Sequence of chain 1.B:
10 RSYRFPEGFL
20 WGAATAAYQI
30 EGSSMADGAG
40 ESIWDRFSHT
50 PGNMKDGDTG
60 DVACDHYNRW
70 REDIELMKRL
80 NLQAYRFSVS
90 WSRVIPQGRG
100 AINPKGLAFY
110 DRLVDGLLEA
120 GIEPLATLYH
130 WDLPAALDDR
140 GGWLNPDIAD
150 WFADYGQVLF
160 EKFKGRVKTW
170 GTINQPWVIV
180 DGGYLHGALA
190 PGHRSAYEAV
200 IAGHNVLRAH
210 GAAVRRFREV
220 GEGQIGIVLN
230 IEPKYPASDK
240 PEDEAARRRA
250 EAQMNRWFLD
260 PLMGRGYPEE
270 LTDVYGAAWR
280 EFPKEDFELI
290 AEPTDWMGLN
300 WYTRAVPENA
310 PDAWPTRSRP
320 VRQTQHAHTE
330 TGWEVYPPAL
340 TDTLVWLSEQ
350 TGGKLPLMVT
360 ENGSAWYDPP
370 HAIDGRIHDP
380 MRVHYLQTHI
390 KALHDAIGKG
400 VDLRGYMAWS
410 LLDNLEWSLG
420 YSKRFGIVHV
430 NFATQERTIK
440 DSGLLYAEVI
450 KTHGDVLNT

The small molecule below binds the protein below.
Small molecule (SMILES): OC[C@H]1O[C@@H](O)[C@H](O)[C@@H](O)[C@@H]1O

Binding-site contacts:
Ligand atom C2 contacts residue GLU360 of chain 1.B at 3.0 Å.
Ligand atom O5 contacts residue GLU360 of chain 1.B at 3.4 Å (salt-bridge).
Ligand atom O6 contacts residue GLU415 of chain 1.B at 2.6 Å (salt-bridge).
Ligand atom C3 contacts residue HIS129 of chain 1.B at 3.8 Å.
Ligand atom C4 contacts residue TRP408 of chain 1.B at 3.9 Å (hydrophobic).
Ligand atom C3 contacts residue GLN28 of chain 1.B at 3.8 Å.
Ligand atom O1 contacts residue TYR301 of chain 1.B at 3.8 Å.
Ligand atom O3 contacts residue TRP408 of chain 1.B at 3.7 Å.
Ligand atom C3 contacts residue TRP408 of chain 1.B at 3.6 Å (hydrophobic).
Ligand atom O4 contacts residue TRP408 of chain 1.B at 3.2 Å.
Ligand atom O4 contacts residue TRP416 of chain 1.B at 3.8 Å.
Ligand atom O1 contacts residue GLN174 of chain 1.B at 1.6 Å (h-bond).
Ligand atom O2 contacts residue HIS129 of chain 1.B at 3.0 Å (h-bond).
Ligand atom C2 contacts residue GLN174 of chain 1.B at 3.3 Å.
Ligand atom O3 contacts residue TRP416 of chain 1.B at 3.0 Å (h-bond).
Ligand atom C1 contacts residue TYR301 of chain 1.B at 3.4 Å (hydrophobic).
Ligand atom O5 contacts residue GLN174 of chain 1.B at 3.9 Å.
Ligand atom C1 contacts residue GLN174 of chain 1.B at 2.9 Å.
Ligand atom O3 contacts residue HIS129 of chain 1.B at 2.9 Å (h-bond).
Ligand atom C6 contacts residue PHE424 of chain 1.B at 3.8 Å (hydrophobic).
Ligand atom O3 contacts residue GLN28 of chain 1.B at 2.6 Å (h-bond).
Ligand atom O4 contacts residue GLU415 of chain 1.B at 2.5 Å (salt-bridge).
Ligand atom C6 contacts residue GLU415 of chain 1.B at 3.3 Å.
Ligand atom O5 contacts residue TYR301 of chain 1.B at 3.4 Å (h-bond).
Ligand atom O1 contacts residue ASN299 of chain 1.B at 3.3 Å (h-bond).
Ligand atom C2 contacts residue HIS129 of chain 1.B at 3.8 Å.
Ligand atom C4 contacts residue GLU415 of chain 1.B at 3.6 Å.
Ligand atom C1 contacts residue GLU360 of chain 1.B at 2.4 Å.
Ligand atom O2 contacts residue GLU360 of chain 1.B at 2.5 Å (salt-bridge).
Ligand atom O2 contacts residue GLN174 of chain 1.B at 3.1 Å (h-bond).
Ligand atom C5 contacts residue GLU360 of chain 1.B at 3.7 Å.
Ligand atom C5 contacts residue TRP408 of chain 1.B at 3.9 Å (hydrophobic).
Ligand atom C6 contacts residue TRP332 of chain 1.B at 3.9 Å (hydrophobic).
Ligand atom O2 contacts residue ASN173 of chain 1.B at 2.9 Å (h-bond).
Ligand atom O6 contacts residue TRP332 of chain 1.B at 3.4 Å.
Ligand atom O2 contacts residue ASN299 of chain 1.B at 3.6 Å.
Ligand atom C5 contacts residue TYR301 of chain 1.B at 3.3 Å (hydrophobic).
Ligand atom O1 contacts residue GLU360 of chain 1.B at 2.9 Å (salt-bridge).
Ligand atom O4 contacts residue GLN28 of chain 1.B at 3.0 Å (h-bond).
Ligand atom C3 contacts residue GLU360 of chain 1.B at 3.5 Å.